Binding-site contacts:
Ligand atom C5 contacts residue ASN317 of chain 1.G at 3.7 Å.
Ligand atom C4 contacts residue ASN317 of chain 1.G at 4.2 Å.
Ligand atom C7 contacts residue PHE316 of chain 1.G at 4.5 Å (hydrophobic).
Ligand atom C2 contacts residue GLY313 of chain 1.G at 4.0 Å.
Ligand atom C7 contacts residue GLY313 of chain 1.G at 3.9 Å.
Ligand atom C7 contacts residue PHE312 of chain 1.G at 4.3 Å (hydrophobic).
Ligand atom O5 contacts residue GLY313 of chain 1.G at 4.3 Å.
Ligand atom O7 contacts residue PHE312 of chain 1.G at 4.2 Å.
Ligand atom C8 contacts residue PHE312 of chain 1.G at 4.3 Å (hydrophobic).
Ligand atom C7 contacts residue ASN317 of chain 1.G at 4.1 Å.
Ligand atom C1 contacts residue ASN317 of chain 1.G at 1.4 Å.
Ligand atom C2 contacts residue ASN317 of chain 1.G at 2.5 Å.
Ligand atom C8 contacts residue LEU342 of chain 1.G at 3.6 Å (hydrophobic).
Ligand atom C3 contacts residue ASN317 of chain 1.G at 3.8 Å.
Ligand atom O7 contacts residue GLY313 of chain 1.G at 3.5 Å.
Ligand atom C8 contacts residue PHE316 of chain 1.G at 3.8 Å (hydrophobic).
Ligand atom C1 contacts residue GLY313 of chain 1.G at 3.9 Å.
Ligand atom N2 contacts residue ASN317 of chain 1.G at 3.0 Å (h-bond).
Ligand atom N2 contacts residue GLY313 of chain 1.G at 4.1 Å.
Ligand atom O5 contacts residue ASN317 of chain 1.G at 2.3 Å (h-bond).

The small molecule below binds the protein below.
Small molecule (SMILES): CC(=O)N[C@@H]1[C@@H](O)[C@H](O)[C@@H](CO)O[C@H]1O

Sequence of chain 1.G:
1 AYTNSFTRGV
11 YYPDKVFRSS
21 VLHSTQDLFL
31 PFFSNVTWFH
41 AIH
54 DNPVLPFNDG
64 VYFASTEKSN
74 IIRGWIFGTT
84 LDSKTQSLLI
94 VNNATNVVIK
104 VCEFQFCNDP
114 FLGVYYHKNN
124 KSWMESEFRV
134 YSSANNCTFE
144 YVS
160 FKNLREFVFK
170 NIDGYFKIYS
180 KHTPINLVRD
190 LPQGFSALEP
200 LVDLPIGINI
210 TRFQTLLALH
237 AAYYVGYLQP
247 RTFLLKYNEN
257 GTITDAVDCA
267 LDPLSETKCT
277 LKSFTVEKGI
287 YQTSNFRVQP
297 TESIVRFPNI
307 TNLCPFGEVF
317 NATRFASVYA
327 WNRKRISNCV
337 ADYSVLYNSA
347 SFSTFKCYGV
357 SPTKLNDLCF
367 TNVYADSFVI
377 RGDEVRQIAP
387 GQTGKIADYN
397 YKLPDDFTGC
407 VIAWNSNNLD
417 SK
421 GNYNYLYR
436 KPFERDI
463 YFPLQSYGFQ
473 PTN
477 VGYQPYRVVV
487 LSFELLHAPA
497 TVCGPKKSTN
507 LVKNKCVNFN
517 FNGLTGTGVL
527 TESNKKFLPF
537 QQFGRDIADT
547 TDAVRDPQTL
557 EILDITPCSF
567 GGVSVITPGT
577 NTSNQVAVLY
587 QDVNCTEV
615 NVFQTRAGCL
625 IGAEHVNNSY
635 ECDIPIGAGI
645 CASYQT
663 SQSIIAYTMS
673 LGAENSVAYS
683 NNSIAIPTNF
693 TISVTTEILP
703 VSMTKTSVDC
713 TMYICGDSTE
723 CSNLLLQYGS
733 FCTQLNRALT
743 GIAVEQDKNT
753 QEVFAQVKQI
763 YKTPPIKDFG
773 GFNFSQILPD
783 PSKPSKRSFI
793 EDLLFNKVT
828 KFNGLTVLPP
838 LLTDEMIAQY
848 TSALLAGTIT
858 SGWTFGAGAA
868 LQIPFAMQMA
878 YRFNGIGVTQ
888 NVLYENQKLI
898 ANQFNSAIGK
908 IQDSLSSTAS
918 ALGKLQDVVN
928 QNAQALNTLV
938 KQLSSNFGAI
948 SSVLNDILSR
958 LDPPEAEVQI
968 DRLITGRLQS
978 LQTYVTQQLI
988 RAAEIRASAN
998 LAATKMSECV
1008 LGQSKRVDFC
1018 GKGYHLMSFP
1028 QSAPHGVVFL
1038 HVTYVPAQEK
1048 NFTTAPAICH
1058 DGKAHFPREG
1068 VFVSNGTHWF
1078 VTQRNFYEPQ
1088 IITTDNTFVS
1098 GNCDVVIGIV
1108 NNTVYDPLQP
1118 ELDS